The protein below binds the small molecule below.
Small molecule (SMILES): NCCCCCCCCCCCC(=O)O

Sequence of chain 24.A:
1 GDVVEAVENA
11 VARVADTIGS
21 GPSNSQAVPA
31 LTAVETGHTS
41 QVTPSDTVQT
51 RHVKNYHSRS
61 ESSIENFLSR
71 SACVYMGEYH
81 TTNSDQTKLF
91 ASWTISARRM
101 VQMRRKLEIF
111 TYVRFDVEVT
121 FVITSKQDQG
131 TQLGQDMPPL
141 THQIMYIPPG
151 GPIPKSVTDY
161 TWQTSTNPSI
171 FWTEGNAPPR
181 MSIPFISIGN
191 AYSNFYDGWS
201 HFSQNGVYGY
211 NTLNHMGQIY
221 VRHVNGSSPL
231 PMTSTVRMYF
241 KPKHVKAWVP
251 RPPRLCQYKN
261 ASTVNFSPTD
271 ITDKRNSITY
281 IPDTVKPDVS

Binding-site contacts:
Ligand atom OXT contacts residue MET216 of chain 24.A at 4.2 Å.
Ligand atom OXT contacts residue TYR210 of chain 24.A at 3.0 Å (h-bond).
Ligand atom N contacts residue ILE219 of chain 24.A at 4.0 Å.
Ligand atom C contacts residue ASN194 of chain 24.A at 4.0 Å.
Ligand atom C5 contacts residue ILE183 of chain 24.A at 4.4 Å (hydrophobic).
Ligand atom O contacts residue ASN194 of chain 24.A at 3.0 Å (h-bond).
Ligand atom C5 contacts residue PHE240 of chain 24.A at 4.1 Å (hydrophobic).
Ligand atom C9 contacts residue TYR192 of chain 24.A at 4.1 Å (hydrophobic).
Ligand atom C4 contacts residue ILE95 of chain 24.A at 4.0 Å (hydrophobic).
Ligand atom C6 contacts residue TYR192 of chain 24.A at 4.4 Å (hydrophobic).
Ligand atom C5 contacts residue ILE95 of chain 24.A at 3.8 Å (hydrophobic).
Ligand atom C2 contacts residue TYR146 of chain 24.A at 3.9 Å (hydrophobic).
Ligand atom C6 contacts residue ILE95 of chain 24.A at 4.1 Å (hydrophobic).
Ligand atom CA2 contacts residue PHE115 of chain 24.A at 4.3 Å (hydrophobic).
Ligand atom O contacts residue VAL113 of chain 24.A at 4.0 Å.
Ligand atom C2 contacts residue ILE95 of chain 24.A at 3.8 Å (hydrophobic).
Ligand atom C4 contacts residue ILE183 of chain 24.A at 4.2 Å (hydrophobic).
Ligand atom C contacts residue TYR192 of chain 24.A at 4.2 Å (hydrophobic).
Ligand atom C10 contacts residue TYR192 of chain 24.A at 4.3 Å (hydrophobic).
Ligand atom C10 contacts residue MET216 of chain 24.A at 3.6 Å (hydrophobic).
Ligand atom N contacts residue MET181 of chain 24.A at 3.9 Å.
Ligand atom C3 contacts residue ILE183 of chain 24.A at 3.7 Å (hydrophobic).
Ligand atom OXT contacts residue ASN194 of chain 24.A at 4.3 Å.
Ligand atom C8 contacts residue TYR192 of chain 24.A at 3.6 Å (hydrophobic).
Ligand atom C9 contacts residue PHE115 of chain 24.A at 4.1 Å (hydrophobic).
Ligand atom N contacts residue TYR146 of chain 24.A at 4.1 Å.
Ligand atom C8 contacts residue MET216 of chain 24.A at 3.9 Å (hydrophobic).
Ligand atom C7 contacts residue TYR192 of chain 24.A at 4.4 Å (hydrophobic).
Ligand atom C7 contacts residue VAL117 of chain 24.A at 4.3 Å (hydrophobic).
Ligand atom C9 contacts residue PHE240 of chain 24.A at 4.1 Å (hydrophobic).
Ligand atom C2 contacts residue ILE183 of chain 24.A at 4.2 Å (hydrophobic).
Ligand atom O contacts residue TYR192 of chain 24.A at 3.9 Å.
Ligand atom C1 contacts residue VAL119 of chain 24.A at 4.2 Å (hydrophobic).
Ligand atom C7 contacts residue ILE95 of chain 24.A at 4.3 Å (hydrophobic).
Ligand atom C contacts residue TYR210 of chain 24.A at 4.1 Å (hydrophobic).
Ligand atom C7 contacts residue PHE240 of chain 24.A at 3.9 Å (hydrophobic).
Ligand atom C3 contacts residue ILE95 of chain 24.A at 4.2 Å (hydrophobic).
Ligand atom C1 contacts residue ILE183 of chain 24.A at 4.2 Å (hydrophobic).
Ligand atom O contacts residue LEU107 of chain 24.A at 4.4 Å.
Ligand atom C1 contacts residue ILE219 of chain 24.A at 4.1 Å (hydrophobic).